The small molecule below binds the protein below.
Small molecule (SMILES): CC(=O)N[C@@H]1[C@@H](O)[C@H](O)[C@@H](CO)O[C@H]1O

Sequence of chain 1.E:
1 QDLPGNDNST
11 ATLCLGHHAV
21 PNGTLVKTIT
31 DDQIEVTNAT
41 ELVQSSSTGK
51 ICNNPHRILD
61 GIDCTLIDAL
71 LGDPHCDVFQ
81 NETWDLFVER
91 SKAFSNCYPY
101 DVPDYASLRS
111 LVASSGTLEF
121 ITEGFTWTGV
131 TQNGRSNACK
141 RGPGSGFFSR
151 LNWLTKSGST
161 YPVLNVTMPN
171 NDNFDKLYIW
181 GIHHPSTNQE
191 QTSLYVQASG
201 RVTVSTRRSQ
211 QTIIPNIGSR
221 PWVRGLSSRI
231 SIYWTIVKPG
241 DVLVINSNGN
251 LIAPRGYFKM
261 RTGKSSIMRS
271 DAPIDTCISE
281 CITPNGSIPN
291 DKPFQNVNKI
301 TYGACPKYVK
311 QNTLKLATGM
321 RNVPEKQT

Binding-site contacts:
Ligand atom C5 contacts residue ILE121 of chain 1.E at 3.7 Å (hydrophobic).
Ligand atom O5 contacts residue ASN81 of chain 1.E at 2.4 Å (h-bond).
Ligand atom C8 contacts residue ARG150 of chain 1.E at 4.2 Å.
Ligand atom C4 contacts residue ASN81 of chain 1.E at 4.2 Å.
Ligand atom C2 contacts residue ASN81 of chain 1.E at 2.4 Å.
Ligand atom C7 contacts residue ASN81 of chain 1.E at 3.0 Å.
Ligand atom C6 contacts residue ILE121 of chain 1.E at 3.6 Å (hydrophobic).
Ligand atom C8 contacts residue GLN80 of chain 1.E at 3.3 Å.
Ligand atom C1 contacts residue ASN81 of chain 1.E at 1.5 Å.
Ligand atom C5 contacts residue ASN81 of chain 1.E at 3.7 Å.
Ligand atom O5 contacts residue PHE120 of chain 1.E at 4.1 Å.
Ligand atom C2 contacts residue PHE120 of chain 1.E at 4.3 Å (hydrophobic).
Ligand atom C8 contacts residue ASN81 of chain 1.E at 4.3 Å.
Ligand atom C3 contacts residue ASN81 of chain 1.E at 3.7 Å.
Ligand atom O7 contacts residue ASN81 of chain 1.E at 2.7 Å (h-bond).
Ligand atom C3 contacts residue PHE120 of chain 1.E at 4.0 Å (hydrophobic).
Ligand atom N2 contacts residue ASN81 of chain 1.E at 2.9 Å (h-bond).
Ligand atom C5 contacts residue PHE120 of chain 1.E at 3.8 Å (hydrophobic).
Ligand atom C1 contacts residue PHE120 of chain 1.E at 3.6 Å (hydrophobic).